Binding-site contacts:
Ligand atom C4 contacts residue HIS1101 of chain 1.A at 4.2 Å.
Ligand atom C3 contacts residue HIS1101 of chain 1.A at 3.5 Å.
Ligand atom C5 contacts residue PHE1103 of chain 1.A at 3.9 Å (hydrophobic).
Ligand atom C2 contacts residue HIS1101 of chain 1.A at 4.5 Å.
Ligand atom N2 contacts residue GLY1099 of chain 1.A at 3.7 Å.
Ligand atom C3 contacts residue ASN1098 of chain 1.A at 3.8 Å.
Ligand atom N2 contacts residue THR1100 of chain 1.A at 4.2 Å.
Ligand atom C1 contacts residue ASN1098 of chain 1.A at 1.4 Å.
Ligand atom C1 contacts residue PHE1103 of chain 1.A at 4.0 Å (hydrophobic).
Ligand atom O5 contacts residue PHE1103 of chain 1.A at 3.9 Å.
Ligand atom N2 contacts residue ASN1098 of chain 1.A at 2.9 Å (h-bond).
Ligand atom O7 contacts residue ASN1098 of chain 1.A at 3.0 Å (h-bond).
Ligand atom O5 contacts residue ASN1098 of chain 1.A at 2.4 Å (h-bond).
Ligand atom O3 contacts residue HIS1101 of chain 1.A at 3.9 Å.
Ligand atom C4 contacts residue ASN1098 of chain 1.A at 4.2 Å.
Ligand atom C2 contacts residue ASN1098 of chain 1.A at 2.5 Å.
Ligand atom O4 contacts residue HIS1101 of chain 1.A at 4.1 Å.
Ligand atom C7 contacts residue ASN1098 of chain 1.A at 3.3 Å.
Ligand atom O7 contacts residue GLY1099 of chain 1.A at 3.7 Å.
Ligand atom C8 contacts residue GLY1099 of chain 1.A at 4.0 Å.
Ligand atom C5 contacts residue ASN1098 of chain 1.A at 3.7 Å.
Ligand atom C6 contacts residue PHE1103 of chain 1.A at 4.2 Å (hydrophobic).
Ligand atom C7 contacts residue GLY1099 of chain 1.A at 3.6 Å.

The protein below binds the small molecule below.
Small molecule (SMILES): CC(=O)N[C@H]1[C@H](O[C@H]2[C@H](O)[C@@H](NC(C)=O)CO[C@@H]2CO)O[C@H](CO)[C@@H](O)[C@@H]1O

Sequence of chain 1.A:
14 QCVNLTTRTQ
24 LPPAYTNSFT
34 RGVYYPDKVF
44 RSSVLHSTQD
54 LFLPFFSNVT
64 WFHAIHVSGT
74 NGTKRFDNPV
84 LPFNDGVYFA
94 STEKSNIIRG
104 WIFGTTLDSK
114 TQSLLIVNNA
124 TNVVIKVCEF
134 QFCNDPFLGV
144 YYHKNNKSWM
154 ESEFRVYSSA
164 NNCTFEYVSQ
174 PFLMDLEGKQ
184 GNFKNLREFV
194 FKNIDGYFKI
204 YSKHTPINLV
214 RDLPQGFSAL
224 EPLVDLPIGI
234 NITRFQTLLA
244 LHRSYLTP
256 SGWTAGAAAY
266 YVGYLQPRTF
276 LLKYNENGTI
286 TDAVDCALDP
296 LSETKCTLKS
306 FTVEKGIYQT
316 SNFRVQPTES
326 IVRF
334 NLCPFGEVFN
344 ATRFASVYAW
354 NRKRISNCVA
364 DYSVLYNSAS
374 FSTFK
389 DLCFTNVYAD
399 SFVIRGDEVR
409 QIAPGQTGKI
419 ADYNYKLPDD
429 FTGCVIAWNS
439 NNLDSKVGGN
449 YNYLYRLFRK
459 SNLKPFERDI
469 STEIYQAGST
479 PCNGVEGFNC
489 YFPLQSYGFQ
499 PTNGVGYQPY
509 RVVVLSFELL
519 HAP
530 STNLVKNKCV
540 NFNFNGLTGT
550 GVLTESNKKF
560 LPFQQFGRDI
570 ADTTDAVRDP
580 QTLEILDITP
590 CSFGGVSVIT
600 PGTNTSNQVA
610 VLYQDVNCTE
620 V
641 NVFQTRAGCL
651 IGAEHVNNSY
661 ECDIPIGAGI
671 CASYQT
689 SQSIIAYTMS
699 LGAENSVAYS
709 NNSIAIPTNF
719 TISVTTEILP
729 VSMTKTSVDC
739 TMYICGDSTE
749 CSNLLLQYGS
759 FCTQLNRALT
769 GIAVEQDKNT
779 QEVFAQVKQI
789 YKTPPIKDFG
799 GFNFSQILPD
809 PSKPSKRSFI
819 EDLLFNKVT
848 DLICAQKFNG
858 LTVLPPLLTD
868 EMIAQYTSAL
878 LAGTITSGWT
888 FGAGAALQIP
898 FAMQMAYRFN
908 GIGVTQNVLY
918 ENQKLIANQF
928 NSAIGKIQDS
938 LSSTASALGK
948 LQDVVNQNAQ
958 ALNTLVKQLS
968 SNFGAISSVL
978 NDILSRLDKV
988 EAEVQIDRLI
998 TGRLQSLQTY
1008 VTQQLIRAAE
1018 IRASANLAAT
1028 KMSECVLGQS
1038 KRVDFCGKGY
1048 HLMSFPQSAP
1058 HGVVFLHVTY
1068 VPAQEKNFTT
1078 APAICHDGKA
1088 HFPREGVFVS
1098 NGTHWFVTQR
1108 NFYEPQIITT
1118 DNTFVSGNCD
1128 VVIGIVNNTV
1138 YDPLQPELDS